Sequence of chain 1.A:
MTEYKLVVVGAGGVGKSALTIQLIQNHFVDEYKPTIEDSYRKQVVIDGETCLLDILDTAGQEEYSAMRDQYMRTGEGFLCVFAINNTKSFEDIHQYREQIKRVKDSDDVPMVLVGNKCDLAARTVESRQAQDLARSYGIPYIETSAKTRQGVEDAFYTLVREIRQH

Binding-site contacts:
Ligand atom O1B contacts residue GLY15 of chain 1.A at 3.0 Å (h-bond).
Ligand atom O1G contacts residue GLN61 of chain 1.A at 3.3 Å (h-bond).
Ligand atom O1A contacts residue SER17 of chain 1.A at 3.5 Å (h-bond).
Ligand atom O6 contacts residue ASP119 of chain 1.A at 3.5 Å (salt-bridge).
Ligand atom C8 contacts residue ALA18 of chain 1.A at 3.5 Å (hydrophobic).
Ligand atom PG contacts residue MG1 of chain 1.C at 3.2 Å.
Ligand atom C2' contacts residue VAL29 of chain 1.A at 3.5 Å (hydrophobic).
Ligand atom C3' contacts residue GLU31 of chain 1.A at 3.5 Å.
Ligand atom O3G contacts residue LYS16 of chain 1.A at 2.7 Å (salt-bridge).
Ligand atom O3G contacts residue GLY60 of chain 1.A at 2.8 Å (h-bond).
Ligand atom O1B contacts residue LYS16 of chain 1.A at 2.8 Å (salt-bridge).
Ligand atom PB contacts residue LYS16 of chain 1.A at 3.6 Å.
Ligand atom O6 contacts residue LYS117 of chain 1.A at 3.4 Å.
Ligand atom O2B contacts residue MG1 of chain 1.C at 2.0 Å.
Ligand atom C4 contacts residue PHE28 of chain 1.A at 3.6 Å (hydrophobic).
Ligand atom O2' contacts residue PHE28 of chain 1.A at 3.2 Å.
Ligand atom N2 contacts residue ASP119 of chain 1.A at 2.8 Å (salt-bridge).
Ligand atom O2B contacts residue LYS16 of chain 1.A at 3.5 Å (salt-bridge).
Ligand atom O1G contacts residue PRO34 of chain 1.A at 3.5 Å.
Ligand atom N1 contacts residue ASP119 of chain 1.A at 2.9 Å (salt-bridge).
Ligand atom O2G contacts residue MG1 of chain 1.C at 1.9 Å.
Ligand atom O3G contacts residue GLN61 of chain 1.A at 3.5 Å (h-bond).
Ligand atom N7 contacts residue ASN116 of chain 1.A at 3.2 Å (h-bond).
Ligand atom O4' contacts residue LYS117 of chain 1.A at 3.2 Å (salt-bridge).
Ligand atom PB contacts residue MG1 of chain 1.C at 3.1 Å.
Ligand atom O3A contacts residue GLY15 of chain 1.A at 3.1 Å (h-bond).
Ligand atom O2' contacts residue VAL29 of chain 1.A at 2.7 Å (h-bond).
Ligand atom O6 contacts residue ALA146 of chain 1.A at 2.8 Å (h-bond).
Ligand atom O1A contacts residue GLY15 of chain 1.A at 3.3 Å.
Ligand atom O3' contacts residue GLU31 of chain 1.A at 3.4 Å (salt-bridge).
Ligand atom O6 contacts residue SER145 of chain 1.A at 3.5 Å.
Ligand atom O2' contacts residue ASP30 of chain 1.A at 3.3 Å.
Ligand atom O3G contacts residue GLY12 of chain 1.A at 3.4 Å.
Ligand atom O2G contacts residue THR35 of chain 1.A at 2.9 Å (h-bond).
Ligand atom O2B contacts residue SER17 of chain 1.A at 2.9 Å (h-bond).
Ligand atom O1A contacts residue ALA18 of chain 1.A at 2.7 Å (h-bond).
Ligand atom O6 contacts residue ASN116 of chain 1.A at 3.2 Å (h-bond).
Ligand atom N3B contacts residue GLY13 of chain 1.A at 3.1 Å (h-bond).
Ligand atom N3B contacts residue MG1 of chain 1.C at 3.3 Å.
Ligand atom O1B contacts residue VAL14 of chain 1.A at 3.4 Å (h-bond).

A small-molecule ligand and the protein it binds are described below.
Small molecule (SMILES): Nc1nc2c(ncn2[C@@H]2O[C@H](CO[P](=O)(O)O[P](=O)(O)NP(=O)(O)O)[C@@H](O)[C@H]2O)c(=O)[nH]1